Binding-site contacts:
Ligand atom O2 contacts residue TYR74 of chain 1.B at 4.0 Å.
Ligand atom C2' contacts residue TYR74 of chain 1.B at 3.3 Å (hydrophobic).
Ligand atom C4 contacts residue ASP121 of chain 1.B at 4.0 Å.
Ligand atom C5' contacts residue GLU56 of chain 1.B at 3.7 Å.
Ligand atom C5' contacts residue ARG182 of chain 1.B at 3.4 Å.
Ligand atom O2 contacts residue MET73 of chain 1.B at 3.4 Å.
Ligand atom C4' contacts residue GLU185 of chain 1.B at 3.8 Å.
Ligand atom O3' contacts residue TYR74 of chain 1.B at 2.7 Å (h-bond).
Ligand atom O2 contacts residue PHE84 of chain 1.B at 3.7 Å.
Ligand atom C2 contacts residue PHE84 of chain 1.B at 3.6 Å (hydrophobic).
Ligand atom O3' contacts residue ILE33 of chain 1.B at 3.9 Å.
Ligand atom N3 contacts residue PHE125 of chain 1.B at 3.3 Å.
Ligand atom N3 contacts residue PHE84 of chain 1.B at 3.6 Å.
Ligand atom N4 contacts residue GLN85 of chain 1.B at 3.0 Å (h-bond).
Ligand atom O2 contacts residue GLN85 of chain 1.B at 3.9 Å.
Ligand atom C4 contacts residue GLN85 of chain 1.B at 3.3 Å.
Ligand atom C2' contacts residue PHE125 of chain 1.B at 4.0 Å (hydrophobic).
Ligand atom C1' contacts residue TYR74 of chain 1.B at 3.7 Å (hydrophobic).
Ligand atom C1' contacts residue LEU70 of chain 1.B at 3.9 Å (hydrophobic).
Ligand atom C5 contacts residue ASP121 of chain 1.B at 3.9 Å.
Ligand atom N1 contacts residue PHE125 of chain 1.B at 3.9 Å.
Ligand atom O5' contacts residue GLU56 of chain 1.B at 2.9 Å (salt-bridge).
Ligand atom N4 contacts residue PHE125 of chain 1.B at 3.3 Å.
Ligand atom C6 contacts residue TRP61 of chain 1.B at 3.9 Å (hydrophobic).
Ligand atom C6 contacts residue ARG116 of chain 1.B at 3.7 Å.
Ligand atom C3' contacts residue TYR74 of chain 1.B at 3.6 Å (hydrophobic).
Ligand atom O3' contacts residue GLU185 of chain 1.B at 2.7 Å (salt-bridge).
Ligand atom C4' contacts residue ARG182 of chain 1.B at 3.6 Å.
Ligand atom N3 contacts residue GLN85 of chain 1.B at 2.7 Å (h-bond).
Ligand atom C3' contacts residue GLU185 of chain 1.B at 3.3 Å.
Ligand atom C5 contacts residue ARG92 of chain 1.B at 4.0 Å.
Ligand atom N4 contacts residue ASP121 of chain 1.B at 3.1 Å (salt-bridge).
Ligand atom C2 contacts residue GLN85 of chain 1.B at 3.8 Å.
Ligand atom C3' contacts residue ILE33 of chain 1.B at 3.6 Å (hydrophobic).
Ligand atom O5' contacts residue ARG116 of chain 1.B at 3.1 Å (salt-bridge).
Ligand atom O2 contacts residue PHE125 of chain 1.B at 3.7 Å.
Ligand atom O4' contacts residue TRP61 of chain 1.B at 3.4 Å.
Ligand atom C2 contacts residue PHE125 of chain 1.B at 3.4 Å (hydrophobic).
Ligand atom O4' contacts residue LEU70 of chain 1.B at 3.7 Å.
Ligand atom C4 contacts residue PHE125 of chain 1.B at 3.5 Å (hydrophobic).

The small molecule below binds the protein below.
Small molecule (SMILES): Nc1ccn([C@H]2C[C@H](O)[C@@H](CO)O2)c(=O)n1

Sequence of chain 1.B:
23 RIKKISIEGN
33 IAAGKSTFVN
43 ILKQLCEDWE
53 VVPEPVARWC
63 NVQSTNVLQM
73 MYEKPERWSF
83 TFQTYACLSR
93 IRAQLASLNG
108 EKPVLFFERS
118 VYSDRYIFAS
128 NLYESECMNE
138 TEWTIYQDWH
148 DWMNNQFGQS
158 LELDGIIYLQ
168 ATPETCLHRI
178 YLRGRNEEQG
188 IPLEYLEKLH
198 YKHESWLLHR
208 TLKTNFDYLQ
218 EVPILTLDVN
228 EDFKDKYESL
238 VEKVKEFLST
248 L